Binding-site contacts:
Ligand atom C5 contacts residue HIS628 of chain 4.E at 4.2 Å.
Ligand atom C5 contacts residue PHE629 of chain 4.G at 4.3 Å (hydrophobic).
Ligand atom N3 contacts residue HIS628 of chain 4.E at 4.3 Å.
Ligand atom N3 contacts residue HIS630 of chain 4.G at 3.3 Å (h-bond).
Ligand atom N1 contacts residue HIS628 of chain 4.E at 2.5 Å (h-bond).
Ligand atom C2 contacts residue HIS630 of chain 4.G at 3.8 Å.
Ligand atom N4 contacts residue HIS630 of chain 4.G at 3.8 Å.
Ligand atom C2 contacts residue HIS628 of chain 4.E at 3.3 Å.
Ligand atom C4 contacts residue HIS630 of chain 4.G at 3.9 Å.
Ligand atom O2 contacts residue HIS630 of chain 4.G at 3.9 Å.
Ligand atom N1 contacts residue PHE629 of chain 4.E at 4.2 Å.
Ligand atom O2 contacts residue GLY627 of chain 4.E at 3.7 Å.
Ligand atom O2 contacts residue HIS628 of chain 4.E at 3.4 Å (h-bond).
Ligand atom O2 contacts residue ASP626 of chain 4.E at 4.0 Å.
Ligand atom C6 contacts residue HIS628 of chain 4.E at 3.1 Å.
Ligand atom C6 contacts residue PHE629 of chain 4.E at 4.1 Å (hydrophobic).

A small-molecule ligand and the protein it binds are described below.
Small molecule (SMILES): Nc1ccnc(=O)[nH]1

Sequence of chain 4.G:
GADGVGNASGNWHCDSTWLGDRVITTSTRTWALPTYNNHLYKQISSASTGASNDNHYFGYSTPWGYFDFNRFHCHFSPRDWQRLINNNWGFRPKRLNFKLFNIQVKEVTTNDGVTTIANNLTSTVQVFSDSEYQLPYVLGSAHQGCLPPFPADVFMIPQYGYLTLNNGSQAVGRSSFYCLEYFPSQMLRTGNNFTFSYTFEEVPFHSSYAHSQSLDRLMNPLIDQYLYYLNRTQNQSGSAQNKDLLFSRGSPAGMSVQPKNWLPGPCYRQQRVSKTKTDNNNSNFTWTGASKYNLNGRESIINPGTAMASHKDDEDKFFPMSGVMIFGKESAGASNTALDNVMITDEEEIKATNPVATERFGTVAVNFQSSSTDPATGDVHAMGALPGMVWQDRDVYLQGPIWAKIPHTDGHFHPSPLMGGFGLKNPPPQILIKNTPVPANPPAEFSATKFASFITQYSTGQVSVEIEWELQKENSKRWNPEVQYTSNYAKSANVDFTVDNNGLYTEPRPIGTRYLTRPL

Sequence of chain 4.E:
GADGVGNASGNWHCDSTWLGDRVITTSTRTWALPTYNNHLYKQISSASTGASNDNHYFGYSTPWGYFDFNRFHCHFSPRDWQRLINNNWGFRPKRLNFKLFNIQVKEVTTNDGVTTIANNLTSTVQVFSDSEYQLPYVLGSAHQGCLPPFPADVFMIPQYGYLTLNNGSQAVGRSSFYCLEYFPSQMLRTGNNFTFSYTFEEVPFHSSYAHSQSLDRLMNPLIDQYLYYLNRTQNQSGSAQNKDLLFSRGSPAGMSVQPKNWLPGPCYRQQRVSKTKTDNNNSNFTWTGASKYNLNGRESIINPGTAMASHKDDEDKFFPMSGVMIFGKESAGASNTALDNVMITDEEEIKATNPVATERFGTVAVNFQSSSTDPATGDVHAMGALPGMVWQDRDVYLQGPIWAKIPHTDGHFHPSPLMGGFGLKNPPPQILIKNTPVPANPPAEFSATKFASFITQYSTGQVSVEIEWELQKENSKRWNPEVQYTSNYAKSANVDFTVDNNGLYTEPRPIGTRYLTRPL